This protein binds this small molecule.
Small molecule (SMILES): CN(C)CCCC(=O)Nc1cncc(-c2cccc3[nH]ccc23)c1

Binding-site contacts:
Ligand atom C18 contacts residue ARG14 of chain 1.C at 3.2 Å.
Ligand atom C16 contacts residue ARG14 of chain 1.C at 3.8 Å.
Ligand atom C17 contacts residue TRP104 of chain 1.C at 3.4 Å (hydrophobic).
Ligand atom O8 contacts residue TRP104 of chain 1.C at 3.6 Å.
Ligand atom C7 contacts residue MET11 of chain 1.C at 3.7 Å (hydrophobic).
Ligand atom C22 contacts residue GLY13 of chain 1.C at 3.2 Å.
Ligand atom C3 contacts residue PHE9 of chain 1.C at 3.6 Å (hydrophobic).
Ligand atom C13 contacts residue TRP104 of chain 1.C at 3.5 Å (hydrophobic).
Ligand atom C10 contacts residue TRP104 of chain 1.C at 3.8 Å (hydrophobic).
Ligand atom C19 contacts residue MET99 of chain 1.C at 3.4 Å (hydrophobic).
Ligand atom C6 contacts residue MET11 of chain 1.C at 3.8 Å (hydrophobic).
Ligand atom C11 contacts residue GSH1 of chain 1.K at 3.8 Å.
Ligand atom C15 contacts residue TRP104 of chain 1.C at 3.6 Å (hydrophobic).
Ligand atom C20 contacts residue TYR152 of chain 1.C at 3.7 Å (hydrophobic).
Ligand atom C11 contacts residue TRP104 of chain 1.C at 3.9 Å (hydrophobic).
Ligand atom C22 contacts residue ARG14 of chain 1.C at 3.8 Å.
Ligand atom O8 contacts residue MET11 of chain 1.C at 3.4 Å.
Ligand atom N14 contacts residue TRP104 of chain 1.C at 3.6 Å.
Ligand atom C23 contacts residue TYR152 of chain 1.C at 3.9 Å (hydrophobic).
Ligand atom C5 contacts residue MET11 of chain 1.C at 4.0 Å (hydrophobic).
Ligand atom C18 contacts residue SER100 of chain 1.C at 3.8 Å.
Ligand atom C17 contacts residue MET99 of chain 1.C at 3.9 Å (hydrophobic).
Ligand atom N9 contacts residue TYR8 of chain 1.C at 3.7 Å.
Ligand atom N24 contacts residue TYR152 of chain 1.C at 2.9 Å (h-bond).
Ligand atom C19 contacts residue ARG14 of chain 1.C at 3.9 Å.
Ligand atom C17 contacts residue ARG14 of chain 1.C at 3.4 Å.
Ligand atom C7 contacts residue TRP104 of chain 1.C at 3.8 Å (hydrophobic).
Ligand atom N9 contacts residue TRP104 of chain 1.C at 4.0 Å.
Ligand atom C12 contacts residue TRP104 of chain 1.C at 3.7 Å (hydrophobic).
Ligand atom C18 contacts residue MET99 of chain 1.C at 3.7 Å (hydrophobic).
Ligand atom N9 contacts residue GSH1 of chain 1.K at 3.4 Å (h-bond).
Ligand atom C21 contacts residue ARG14 of chain 1.C at 3.8 Å.
Ligand atom C19 contacts residue TYR152 of chain 1.C at 3.8 Å (hydrophobic).
Ligand atom C20 contacts residue MET99 of chain 1.C at 3.6 Å (hydrophobic).
Ligand atom C13 contacts residue GLY13 of chain 1.C at 4.0 Å.
Ligand atom C15 contacts residue MET11 of chain 1.C at 3.8 Å (hydrophobic).
Ligand atom C16 contacts residue TRP104 of chain 1.C at 3.8 Å (hydrophobic).
Ligand atom C23 contacts residue GLY13 of chain 1.C at 3.4 Å.
Ligand atom C19 contacts residue ASP96 of chain 1.C at 3.3 Å.
Ligand atom C4 contacts residue PHE9 of chain 1.C at 4.0 Å (hydrophobic).

Sequence of chain 1.C:
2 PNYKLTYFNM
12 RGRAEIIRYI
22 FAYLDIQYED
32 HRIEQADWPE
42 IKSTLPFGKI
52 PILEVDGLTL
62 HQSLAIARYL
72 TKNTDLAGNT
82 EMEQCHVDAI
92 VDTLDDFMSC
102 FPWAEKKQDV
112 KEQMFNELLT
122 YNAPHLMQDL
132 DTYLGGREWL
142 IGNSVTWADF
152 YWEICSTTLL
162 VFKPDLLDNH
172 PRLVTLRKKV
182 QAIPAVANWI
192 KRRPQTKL